Binding-site contacts:
Ligand atom C18 contacts residue TRP129 of chain 1.A at 3.7 Å (hydrophobic).
Ligand atom C16 contacts residue HIS35 of chain 1.A at 4.1 Å.
Ligand atom C8 contacts residue TRP129 of chain 1.A at 4.0 Å (hydrophobic).
Ligand atom C2 contacts residue GLN95 of chain 1.A at 4.1 Å.
Ligand atom C14 contacts residue HIS35 of chain 1.A at 4.0 Å.
Ligand atom O12 contacts residue HIS86 of chain 1.A at 2.8 Å (h-bond).
Ligand atom C6 contacts residue PHE114 of chain 1.A at 3.7 Å (hydrophobic).
Ligand atom C16 contacts residue TYR39 of chain 1.A at 4.1 Å (hydrophobic).
Ligand atom C18 contacts residue HIS86 of chain 1.A at 3.6 Å.
Ligand atom C4 contacts residue TYR39 of chain 1.A at 3.3 Å (hydrophobic).
Ligand atom C23 contacts residue ARG58 of chain 1.A at 4.0 Å.
Ligand atom O21 contacts residue GLN28 of chain 1.A at 3.5 Å (h-bond).
Ligand atom O12 contacts residue TYR88 of chain 1.A at 4.0 Å.
Ligand atom C23 contacts residue TYR47 of chain 1.A at 3.3 Å (hydrophobic).
Ligand atom O21 contacts residue LEU131 of chain 1.A at 3.6 Å.
Ligand atom O32 contacts residue GLU96 of chain 1.A at 3.9 Å.
Ligand atom O14 contacts residue HIS35 of chain 1.A at 2.9 Å (h-bond).
Ligand atom C20 contacts residue ARG58 of chain 1.A at 3.5 Å.
Ligand atom C21 contacts residue TRP129 of chain 1.A at 3.9 Å (hydrophobic).
Ligand atom C15 contacts residue HIS35 of chain 1.A at 3.8 Å.
Ligand atom C12 contacts residue TYR88 of chain 1.A at 3.9 Å (hydrophobic).
Ligand atom O23 contacts residue ALA45 of chain 1.A at 3.8 Å.
Ligand atom C22 contacts residue TYR47 of chain 1.A at 3.8 Å (hydrophobic).
Ligand atom O23 contacts residue LEU131 of chain 1.A at 3.4 Å.
Ligand atom C21 contacts residue GLN28 of chain 1.A at 3.5 Å.
Ligand atom C22 contacts residue ARG58 of chain 1.A at 3.6 Å.
Ligand atom O21 contacts residue ARG58 of chain 1.A at 4.0 Å.
Ligand atom O21 contacts residue TRP129 of chain 1.A at 3.7 Å.
Ligand atom C12 contacts residue HIS86 of chain 1.A at 3.9 Å.
Ligand atom C21 contacts residue ARG58 of chain 1.A at 3.6 Å.
Ligand atom O14 contacts residue TRP129 of chain 1.A at 3.4 Å.
Ligand atom C11 contacts residue HIS86 of chain 1.A at 3.9 Å.
Ligand atom C19 contacts residue PHE99 of chain 1.A at 4.0 Å (hydrophobic).
Ligand atom C15 contacts residue TYR39 of chain 1.A at 3.7 Å (hydrophobic).
Ligand atom C16 contacts residue ARG58 of chain 1.A at 3.7 Å.
Ligand atom C3 contacts residue GLN95 of chain 1.A at 3.9 Å.
Ligand atom O23 contacts residue TYR47 of chain 1.A at 2.6 Å (h-bond).
Ligand atom C1 contacts residue GLY97 of chain 1.A at 3.8 Å.
Ligand atom C1 contacts residue GLU96 of chain 1.A at 4.0 Å.
Ligand atom C17 contacts residue ARG58 of chain 1.A at 4.0 Å.

Sequence of chain 1.A:
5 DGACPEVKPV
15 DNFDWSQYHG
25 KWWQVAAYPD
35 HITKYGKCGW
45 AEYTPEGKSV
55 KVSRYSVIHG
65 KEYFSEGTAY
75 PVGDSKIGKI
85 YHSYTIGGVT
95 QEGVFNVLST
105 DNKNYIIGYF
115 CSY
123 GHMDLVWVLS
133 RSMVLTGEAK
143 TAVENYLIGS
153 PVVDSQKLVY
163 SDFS

The protein below binds the small molecule below.
Small molecule (SMILES): C[C@]12CC[C@H](O)C[C@H]1CC[C@@H]1[C@@H]2C[C@@H](O)[C@]2(C)[C@@H](C3=CC(=O)OC3)CC[C@]12O